The small molecule below binds the protein below.
Small molecule (SMILES): CC[C@H](C)[C@H](NC(=O)[C@@H](N)CCCCN)C(=O)N[C@@H](CC(C)C)C(=O)N[C@@H](CC1=NC=NC1)C(=O)N[C@@H](CCCN=C(N)N)C(=O)N[C@@H](CC(C)C)C(=O)N[C@@H](CC(C)C)C(=O)N[C@@H](CCC(N)=O)C(=O)N[C@@H](C)C=O

Sequence of chain 1.A:
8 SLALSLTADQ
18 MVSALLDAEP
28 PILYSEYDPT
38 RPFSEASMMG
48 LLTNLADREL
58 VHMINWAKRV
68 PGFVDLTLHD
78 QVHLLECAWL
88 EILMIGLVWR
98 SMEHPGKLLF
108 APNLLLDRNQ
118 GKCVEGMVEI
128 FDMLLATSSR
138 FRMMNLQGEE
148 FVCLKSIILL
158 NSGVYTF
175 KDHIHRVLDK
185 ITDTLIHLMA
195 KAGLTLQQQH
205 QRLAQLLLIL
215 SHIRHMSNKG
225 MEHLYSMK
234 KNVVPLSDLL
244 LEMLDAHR

Binding-site contacts:
Ligand atom CD2 contacts residue GLN78 of chain 1.A at 3.8 Å.
Ligand atom CD1 contacts residue ASP241 of chain 1.A at 3.4 Å.
Ligand atom CD2 contacts residue MET246 of chain 1.A at 3.6 Å (hydrophobic).
Ligand atom CD contacts residue GLU245 of chain 1.A at 3.5 Å.
Ligand atom CD1 contacts residue LEU242 of chain 1.A at 3.5 Å (hydrophobic).
Ligand atom CG contacts residue GLU245 of chain 1.A at 4.0 Å.
Ligand atom CE contacts residue GLU83 of chain 1.A at 3.8 Å.
Ligand atom CB contacts residue GLU245 of chain 1.A at 3.4 Å.
Ligand atom N contacts residue ILE61 of chain 1.A at 3.9 Å.
Ligand atom CA contacts residue GLU245 of chain 1.A at 3.1 Å.
Ligand atom CD1 contacts residue ILE61 of chain 1.A at 3.6 Å (hydrophobic).
Ligand atom C contacts residue LYS65 of chain 1.A at 4.0 Å.
Ligand atom CG2 contacts residue LEU242 of chain 1.A at 3.9 Å (hydrophobic).
Ligand atom CB contacts residue ILE61 of chain 1.A at 3.8 Å (hydrophobic).
Ligand atom C contacts residue GLU245 of chain 1.A at 3.2 Å.
Ligand atom NZ contacts residue GLU83 of chain 1.A at 3.7 Å.
Ligand atom C contacts residue ILE61 of chain 1.A at 3.9 Å (hydrophobic).
Ligand atom O contacts residue LYS65 of chain 1.A at 3.0 Å (salt-bridge).
Ligand atom C contacts residue GLU245 of chain 1.A at 3.9 Å.
Ligand atom CD1 contacts residue VAL79 of chain 1.A at 3.8 Å (hydrophobic).
Ligand atom O contacts residue LYS65 of chain 1.A at 3.2 Å (salt-bridge).
Ligand atom NE2 contacts residue VAL79 of chain 1.A at 3.7 Å.
Ligand atom N contacts residue GLU245 of chain 1.A at 2.4 Å (salt-bridge).
Ligand atom CA contacts residue GLU245 of chain 1.A at 3.8 Å.
Ligand atom CB contacts residue GLU245 of chain 1.A at 3.5 Å.
Ligand atom O contacts residue ILE61 of chain 1.A at 3.9 Å.
Ligand atom CD2 contacts residue VAL79 of chain 1.A at 3.4 Å (hydrophobic).
Ligand atom CG1 contacts residue GLU245 of chain 1.A at 3.2 Å.
Ligand atom C contacts residue LYS65 of chain 1.A at 3.3 Å.
Ligand atom OE1 contacts residue LEU75 of chain 1.A at 3.2 Å.
Ligand atom CD2 contacts residue ILE61 of chain 1.A at 3.9 Å (hydrophobic).
Ligand atom N contacts residue GLU245 of chain 1.A at 3.0 Å (salt-bridge).
Ligand atom CA contacts residue GLU245 of chain 1.A at 3.3 Å.
Ligand atom CD contacts residue GLU83 of chain 1.A at 4.0 Å.
Ligand atom CD2 contacts residue LEU82 of chain 1.A at 3.9 Å (hydrophobic).
Ligand atom CD2 contacts residue GLU83 of chain 1.A at 3.8 Å.
Ligand atom CD1 contacts residue GLU245 of chain 1.A at 3.6 Å.
Ligand atom CB contacts residue LEU75 of chain 1.A at 3.9 Å (hydrophobic).
Ligand atom NZ contacts residue GLU245 of chain 1.A at 3.5 Å (salt-bridge).
Ligand atom CB contacts residue GLU245 of chain 1.A at 3.3 Å.